The small molecule below binds the protein below.
Small molecule (SMILES): CC(=O)N[C@@H]1[C@@H](O)[C@H](O)[C@@H](CO)O[C@H]1O

Binding-site contacts:
Ligand atom C3 contacts residue ASN331 of chain 1.C at 3.8 Å.
Ligand atom C2 contacts residue ASN331 of chain 1.C at 2.6 Å.
Ligand atom C5 contacts residue ASN331 of chain 1.C at 3.7 Å.
Ligand atom O5 contacts residue ASN331 of chain 1.C at 2.5 Å (h-bond).
Ligand atom N2 contacts residue ASN331 of chain 1.C at 2.9 Å (h-bond).
Ligand atom O6 contacts residue GLN580 of chain 1.C at 3.4 Å (h-bond).
Ligand atom C6 contacts residue GLN580 of chain 1.C at 3.2 Å.
Ligand atom O7 contacts residue ASN331 of chain 1.C at 4.2 Å.
Ligand atom C1 contacts residue ASN331 of chain 1.C at 1.5 Å.
Ligand atom C4 contacts residue ASN331 of chain 1.C at 4.3 Å.
Ligand atom C7 contacts residue ASN331 of chain 1.C at 3.9 Å.

Sequence of chain 1.C:
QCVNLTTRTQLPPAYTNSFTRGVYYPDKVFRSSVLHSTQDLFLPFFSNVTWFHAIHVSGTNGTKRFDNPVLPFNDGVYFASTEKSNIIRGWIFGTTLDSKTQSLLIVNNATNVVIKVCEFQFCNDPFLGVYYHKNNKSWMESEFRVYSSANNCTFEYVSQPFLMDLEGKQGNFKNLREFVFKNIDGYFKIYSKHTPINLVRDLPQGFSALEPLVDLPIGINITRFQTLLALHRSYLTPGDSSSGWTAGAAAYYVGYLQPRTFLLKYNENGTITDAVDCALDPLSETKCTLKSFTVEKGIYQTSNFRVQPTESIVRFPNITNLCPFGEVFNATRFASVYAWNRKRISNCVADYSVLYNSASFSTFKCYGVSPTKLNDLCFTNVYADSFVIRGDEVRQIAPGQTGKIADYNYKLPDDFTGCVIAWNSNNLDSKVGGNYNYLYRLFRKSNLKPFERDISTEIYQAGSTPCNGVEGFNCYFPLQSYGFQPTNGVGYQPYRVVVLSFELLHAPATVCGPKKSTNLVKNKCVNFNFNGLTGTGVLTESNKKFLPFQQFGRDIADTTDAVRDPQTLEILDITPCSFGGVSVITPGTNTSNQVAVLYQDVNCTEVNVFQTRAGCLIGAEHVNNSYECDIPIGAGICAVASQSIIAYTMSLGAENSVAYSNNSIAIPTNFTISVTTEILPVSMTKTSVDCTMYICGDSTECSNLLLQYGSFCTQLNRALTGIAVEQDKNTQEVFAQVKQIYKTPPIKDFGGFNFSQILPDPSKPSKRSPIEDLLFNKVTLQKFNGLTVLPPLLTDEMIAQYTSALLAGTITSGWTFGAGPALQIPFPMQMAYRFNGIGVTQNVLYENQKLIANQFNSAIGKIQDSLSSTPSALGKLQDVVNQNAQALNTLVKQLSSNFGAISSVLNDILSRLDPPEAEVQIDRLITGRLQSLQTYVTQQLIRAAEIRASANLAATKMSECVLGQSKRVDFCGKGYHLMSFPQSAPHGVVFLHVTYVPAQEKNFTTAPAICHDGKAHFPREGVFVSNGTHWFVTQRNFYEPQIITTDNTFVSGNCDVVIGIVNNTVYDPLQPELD